Sequence of chain 1.A:
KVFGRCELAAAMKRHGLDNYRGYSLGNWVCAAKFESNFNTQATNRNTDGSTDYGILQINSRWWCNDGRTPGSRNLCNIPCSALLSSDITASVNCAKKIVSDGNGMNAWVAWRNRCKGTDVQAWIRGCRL

Binding-site contacts:
Ligand atom C6 contacts residue ASP101 of chain 1.A at 3.0 Å.
Ligand atom C1 contacts residue ASP101 of chain 1.A at 3.5 Å.
Ligand atom O3 contacts residue TRP63 of chain 1.A at 3.2 Å (h-bond).
Ligand atom C6 contacts residue ASN103 of chain 1.A at 3.9 Å.
Ligand atom O6 contacts residue TRP63 of chain 1.A at 3.3 Å.
Ligand atom C1 contacts residue ALA107 of chain 1.A at 3.9 Å (hydrophobic).
Ligand atom O7 contacts residue GLN57 of chain 1.A at 4.1 Å.
Ligand atom C7 contacts residue ALA107 of chain 1.A at 3.9 Å (hydrophobic).
Ligand atom C2 contacts residue ASP101 of chain 1.A at 3.8 Å.
Ligand atom O3 contacts residue ALA107 of chain 1.A at 4.1 Å.
Ligand atom O5 contacts residue ASN59 of chain 1.A at 3.4 Å (h-bond).
Ligand atom O6 contacts residue TRP62 of chain 1.A at 2.8 Å (h-bond).
Ligand atom C6 contacts residue TRP62 of chain 1.A at 3.9 Å (hydrophobic).
Ligand atom O7 contacts residue TRP63 of chain 1.A at 3.3 Å.
Ligand atom C5 contacts residue TRP62 of chain 1.A at 4.0 Å (hydrophobic).
Ligand atom C2 contacts residue ALA107 of chain 1.A at 3.8 Å (hydrophobic).
Ligand atom N2 contacts residue ALA107 of chain 1.A at 2.9 Å (h-bond).
Ligand atom O4 contacts residue ASP101 of chain 1.A at 3.5 Å (salt-bridge).
Ligand atom C8 contacts residue TRP108 of chain 1.A at 3.3 Å (hydrophobic).
Ligand atom C7 contacts residue TRP63 of chain 1.A at 4.0 Å (hydrophobic).
Ligand atom C5 contacts residue ASP101 of chain 1.A at 3.8 Å.
Ligand atom O6 contacts residue ASN59 of chain 1.A at 4.0 Å.
Ligand atom C3 contacts residue ASP101 of chain 1.A at 3.8 Å.
Ligand atom C8 contacts residue LEU75 of chain 1.A at 3.9 Å (hydrophobic).
Ligand atom C4 contacts residue TRP62 of chain 1.A at 4.0 Å (hydrophobic).
Ligand atom O3 contacts residue ASN103 of chain 1.A at 4.1 Å.
Ligand atom C4 contacts residue ASP101 of chain 1.A at 3.9 Å.
Ligand atom N2 contacts residue ASP101 of chain 1.A at 3.2 Å (salt-bridge).
Ligand atom C8 contacts residue ALA107 of chain 1.A at 4.0 Å (hydrophobic).
Ligand atom O7 contacts residue ILE58 of chain 1.A at 3.7 Å.
Ligand atom O6 contacts residue ASP101 of chain 1.A at 2.5 Å (salt-bridge).
Ligand atom O7 contacts residue TRP62 of chain 1.A at 4.0 Å.
Ligand atom C8 contacts residue GLN57 of chain 1.A at 3.8 Å.
Ligand atom O1 contacts residue ASN59 of chain 1.A at 3.5 Å (h-bond).
Ligand atom C7 contacts residue ASN59 of chain 1.A at 4.0 Å.
Ligand atom C3 contacts residue ALA107 of chain 1.A at 3.9 Å (hydrophobic).
Ligand atom C1 contacts residue ASN59 of chain 1.A at 3.9 Å.
Ligand atom C6 contacts residue TRP63 of chain 1.A at 3.6 Å (hydrophobic).
Ligand atom O7 contacts residue ASN59 of chain 1.A at 3.0 Å (h-bond).
Ligand atom C1 contacts residue TRP62 of chain 1.A at 4.0 Å (hydrophobic).

A small-molecule ligand and the protein it binds are described below.
Small molecule (SMILES): CC(=O)N[C@@H]1[C@@H](O)[C@H](O[C@@H]2O[C@H](CO)[C@@H](O[C@@H]3O[C@H](CO)[C@@H](O)[C@H](O)[C@H]3NC(C)=O)[C@H](O)[C@H]2NC(C)=O)[C@@H](CO)O[C@H]1O